Sequence of chain 1.C:
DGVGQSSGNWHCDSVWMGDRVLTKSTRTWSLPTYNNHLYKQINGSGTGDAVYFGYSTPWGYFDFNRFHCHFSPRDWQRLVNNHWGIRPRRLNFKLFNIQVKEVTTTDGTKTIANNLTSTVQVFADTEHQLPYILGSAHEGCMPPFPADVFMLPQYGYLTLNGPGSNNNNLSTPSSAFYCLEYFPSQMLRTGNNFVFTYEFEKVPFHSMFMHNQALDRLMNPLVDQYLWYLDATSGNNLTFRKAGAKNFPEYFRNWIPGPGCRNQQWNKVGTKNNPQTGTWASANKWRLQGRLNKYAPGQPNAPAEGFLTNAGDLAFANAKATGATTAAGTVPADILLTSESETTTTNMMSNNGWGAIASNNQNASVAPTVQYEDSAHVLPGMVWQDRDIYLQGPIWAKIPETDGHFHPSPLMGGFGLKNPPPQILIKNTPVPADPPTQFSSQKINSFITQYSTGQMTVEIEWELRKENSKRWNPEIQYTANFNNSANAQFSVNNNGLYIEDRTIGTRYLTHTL

Sequence of chain 1.BA:
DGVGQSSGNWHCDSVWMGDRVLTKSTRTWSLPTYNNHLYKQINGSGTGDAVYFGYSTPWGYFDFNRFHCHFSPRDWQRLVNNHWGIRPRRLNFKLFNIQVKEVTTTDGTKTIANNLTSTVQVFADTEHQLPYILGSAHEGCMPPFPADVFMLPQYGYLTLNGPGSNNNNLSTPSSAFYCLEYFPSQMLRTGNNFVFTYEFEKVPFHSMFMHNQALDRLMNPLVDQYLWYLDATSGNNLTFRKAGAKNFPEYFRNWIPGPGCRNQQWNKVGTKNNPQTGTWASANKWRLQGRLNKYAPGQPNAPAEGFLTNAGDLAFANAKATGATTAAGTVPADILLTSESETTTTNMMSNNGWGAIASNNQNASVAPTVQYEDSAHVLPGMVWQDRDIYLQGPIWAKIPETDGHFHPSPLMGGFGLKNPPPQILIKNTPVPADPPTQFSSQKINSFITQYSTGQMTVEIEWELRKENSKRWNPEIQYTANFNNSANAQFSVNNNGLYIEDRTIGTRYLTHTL

Binding-site contacts:
Ligand atom N7 contacts residue PRO204 of chain 1.C at 4.1 Å.
Ligand atom N6 contacts residue PHE415 of chain 1.C at 4.4 Å.
Ligand atom C6 contacts residue SER409 of chain 1.C at 3.8 Å.
Ligand atom N3 contacts residue PRO408 of chain 1.C at 3.6 Å.
Ligand atom C2' contacts residue PRO408 of chain 1.C at 4.3 Å (hydrophobic).
Ligand atom N7 contacts residue SER409 of chain 1.C at 3.2 Å (h-bond).
Ligand atom N6 contacts residue GLY416 of chain 1.C at 3.7 Å.
Ligand atom N9 contacts residue HIS407 of chain 1.C at 4.4 Å.
Ligand atom N1 contacts residue GLY416 of chain 1.C at 3.1 Å (h-bond).
Ligand atom C5 contacts residue SER409 of chain 1.C at 3.7 Å.
Ligand atom C6 contacts residue PRO204 of chain 1.C at 4.3 Å (hydrophobic).
Ligand atom C8 contacts residue HIS407 of chain 1.C at 3.4 Å.
Ligand atom C8 contacts residue PRO408 of chain 1.C at 4.4 Å (hydrophobic).
Ligand atom N6 contacts residue PRO408 of chain 1.C at 4.0 Å.
Ligand atom N1 contacts residue PRO408 of chain 1.C at 3.8 Å.
Ligand atom N6 contacts residue GLY414 of chain 1.C at 4.4 Å.
Ligand atom N6 contacts residue PRO204 of chain 1.C at 4.4 Å.
Ligand atom C6 contacts residue GLY416 of chain 1.C at 4.2 Å.
Ligand atom O1P contacts residue HIS405 of chain 1.BA at 3.9 Å.
Ligand atom C2 contacts residue PRO408 of chain 1.C at 4.0 Å (hydrophobic).
Ligand atom C6 contacts residue PRO408 of chain 1.C at 3.8 Å (hydrophobic).
Ligand atom C4 contacts residue PRO408 of chain 1.C at 3.9 Å (hydrophobic).
Ligand atom O2P contacts residue HIS407 of chain 1.C at 4.1 Å.
Ligand atom C5 contacts residue PRO204 of chain 1.C at 4.1 Å (hydrophobic).
Ligand atom C1' contacts residue PRO408 of chain 1.C at 3.9 Å (hydrophobic).
Ligand atom N6 contacts residue SER409 of chain 1.C at 3.3 Å (h-bond).
Ligand atom C2 contacts residue ILE399 of chain 1.C at 4.3 Å (hydrophobic).
Ligand atom N7 contacts residue HIS407 of chain 1.C at 3.8 Å.
Ligand atom C8 contacts residue SER409 of chain 1.C at 4.2 Å.
Ligand atom C5 contacts residue PRO408 of chain 1.C at 4.2 Å (hydrophobic).
Ligand atom C2 contacts residue GLY416 of chain 1.C at 3.6 Å.
Ligand atom O2P contacts residue GLY404 of chain 1.BA at 4.2 Å.
Ligand atom O2P contacts residue ASP403 of chain 1.BA at 3.9 Å.
Ligand atom C2' contacts residue HIS407 of chain 1.C at 4.0 Å.
Ligand atom N9 contacts residue PRO408 of chain 1.C at 3.8 Å.

This small molecule binds to this protein.
Small molecule (SMILES): Nc1ncnc2c1ncn2[C@H]1C[C@H](O)[C@@H](COP(=O)(O)O)O1